Binding-site contacts:
Ligand atom C21 contacts residue LEU129 of chain 1.A at 4.0 Å (hydrophobic).
Ligand atom C10 contacts residue MET50 of chain 1.A at 3.7 Å (hydrophobic).
Ligand atom C24 contacts residue ALA125 of chain 1.A at 3.5 Å (hydrophobic).
Ligand atom C12 contacts residue ALA54 of chain 1.A at 3.8 Å (hydrophobic).
Ligand atom C23 contacts residue GLN124 of chain 1.A at 3.8 Å.
Ligand atom C24 contacts residue GLN124 of chain 1.A at 3.6 Å.
Ligand atom C24 contacts residue LEU129 of chain 1.A at 3.7 Å (hydrophobic).
Ligand atom C32 contacts residue LEU132 of chain 1.A at 3.9 Å (hydrophobic).
Ligand atom C20 contacts residue MET50 of chain 1.A at 3.6 Å (hydrophobic).
Ligand atom C03 contacts residue HIS95 of chain 1.A at 3.8 Å.
Ligand atom O28 contacts residue TYR221 of chain 1.A at 2.7 Å (h-bond).
Ligand atom C09 contacts residue MET50 of chain 1.A at 4.0 Å (hydrophobic).
Ligand atom O27 contacts residue LEU129 of chain 1.A at 3.9 Å.
Ligand atom C11 contacts residue CYS51 of chain 1.A at 3.8 Å (hydrophobic).
Ligand atom C19 contacts residue ILE121 of chain 1.A at 3.7 Å (hydrophobic).
Ligand atom O01 contacts residue ALA54 of chain 1.A at 3.4 Å.
Ligand atom C25 contacts residue GLN124 of chain 1.A at 3.7 Å.
Ligand atom C34 contacts residue ALA136 of chain 1.A at 3.9 Å (hydrophobic).
Ligand atom C23 contacts residue PHE47 of chain 1.A at 3.8 Å (hydrophobic).
Ligand atom C33 contacts residue MET133 of chain 1.A at 4.0 Å (hydrophobic).
Ligand atom C10 contacts residue PHE47 of chain 1.A at 3.6 Å (hydrophobic).
Ligand atom C15 contacts residue MET50 of chain 1.A at 3.8 Å (hydrophobic).
Ligand atom C13 contacts residue ILE92 of chain 1.A at 3.7 Å (hydrophobic).
Ligand atom O28 contacts residue LYS225 of chain 1.A at 2.7 Å (salt-bridge).
Ligand atom C09 contacts residue LEU129 of chain 1.A at 3.8 Å (hydrophobic).
Ligand atom C26 contacts residue LYS225 of chain 1.A at 3.8 Å.
Ligand atom C33 contacts residue LEU132 of chain 1.A at 3.8 Å (hydrophobic).
Ligand atom C25 contacts residue PHE47 of chain 1.A at 3.9 Å (hydrophobic).
Ligand atom C35 contacts residue HIS95 of chain 1.A at 3.7 Å.
Ligand atom C12 contacts residue MET50 of chain 1.A at 3.9 Å (hydrophobic).
Ligand atom C26 contacts residue TYR221 of chain 1.A at 3.3 Å (hydrophobic).
Ligand atom C19 contacts residue MET133 of chain 1.A at 3.5 Å (hydrophobic).
Ligand atom O27 contacts residue GLY126 of chain 1.A at 3.0 Å (h-bond).
Ligand atom O27 contacts residue ALA125 of chain 1.A at 3.9 Å.
Ligand atom C34 contacts residue ILE92 of chain 1.A at 4.0 Å (hydrophobic).
Ligand atom C34 contacts residue HIS95 of chain 1.A at 3.8 Å.
Ligand atom C04 contacts residue ILE92 of chain 1.A at 3.9 Å (hydrophobic).
Ligand atom O27 contacts residue TYR221 of chain 1.A at 3.0 Å (h-bond).
Ligand atom C11 contacts residue MET50 of chain 1.A at 3.7 Å (hydrophobic).
Ligand atom C33 contacts residue ILE92 of chain 1.A at 4.0 Å (hydrophobic).

A protein and the small-molecule ligand that binds it are described below.
Small molecule (SMILES): C=C(c1ccccc1)[C@@]12CC[C@@H](O)[C@@H]1CC(CCCCCCCCCC(=O)O)=C2c1ccccc1

Sequence of chain 1.A:
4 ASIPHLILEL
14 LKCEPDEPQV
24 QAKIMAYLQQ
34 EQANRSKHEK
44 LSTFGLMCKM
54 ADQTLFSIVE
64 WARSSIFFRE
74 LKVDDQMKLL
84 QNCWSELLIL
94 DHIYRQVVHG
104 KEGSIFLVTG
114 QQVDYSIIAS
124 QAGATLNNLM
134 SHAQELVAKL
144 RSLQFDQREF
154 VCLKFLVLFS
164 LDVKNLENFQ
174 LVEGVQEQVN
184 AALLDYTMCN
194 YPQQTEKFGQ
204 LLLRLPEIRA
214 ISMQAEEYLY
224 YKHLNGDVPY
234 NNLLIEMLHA